Sequence of chain 1.A:
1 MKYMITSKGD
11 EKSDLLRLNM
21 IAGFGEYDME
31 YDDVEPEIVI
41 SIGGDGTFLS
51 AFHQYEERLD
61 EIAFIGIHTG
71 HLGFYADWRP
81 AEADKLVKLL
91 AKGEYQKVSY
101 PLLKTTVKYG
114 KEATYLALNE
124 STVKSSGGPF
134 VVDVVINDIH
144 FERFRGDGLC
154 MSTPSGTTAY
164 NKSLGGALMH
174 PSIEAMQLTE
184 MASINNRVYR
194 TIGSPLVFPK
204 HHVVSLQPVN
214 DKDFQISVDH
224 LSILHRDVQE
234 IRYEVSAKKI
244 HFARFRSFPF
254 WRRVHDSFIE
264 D

Binding-site contacts:
Ligand atom C6 contacts residue ALA162 of chain 4.A at 3.8 Å (hydrophobic).
Ligand atom N1 contacts residue PHE74 of chain 4.A at 3.5 Å.
Ligand atom N7 contacts residue ALA162 of chain 4.A at 4.2 Å.
Ligand atom C5 contacts residue ASN122 of chain 4.A at 4.0 Å.
Ligand atom N1 contacts residue THR161 of chain 4.A at 2.4 Å (h-bond).
Ligand atom C2 contacts residue ALA162 of chain 4.A at 3.8 Å (hydrophobic).
Ligand atom CAA contacts residue ASN189 of chain 1.A at 3.7 Å.
Ligand atom C2 contacts residue PHE74 of chain 4.A at 3.3 Å (hydrophobic).
Ligand atom N9 contacts residue ASP45 of chain 4.A at 3.9 Å.
Ligand atom N3 contacts residue THR161 of chain 4.A at 4.0 Å.
Ligand atom C4 contacts residue ALA162 of chain 4.A at 4.0 Å (hydrophobic).
Ligand atom N6 contacts residue THR161 of chain 4.A at 3.5 Å (h-bond).
Ligand atom C6 contacts residue THR161 of chain 4.A at 3.3 Å.
Ligand atom N3 contacts residue ALA162 of chain 4.A at 4.2 Å.
Ligand atom BR8 contacts residue ASN122 of chain 4.A at 3.9 Å.
Ligand atom C6 contacts residue ASN122 of chain 4.A at 3.9 Å.
Ligand atom C6 contacts residue PHE74 of chain 4.A at 4.2 Å (hydrophobic).
Ligand atom BR8 contacts residue LEU49 of chain 4.A at 3.7 Å.
Ligand atom N7 contacts residue ASP45 of chain 4.A at 3.9 Å.
Ligand atom C6 contacts residue SER158 of chain 4.A at 4.2 Å.
Ligand atom C8 contacts residue ASP45 of chain 4.A at 3.6 Å.
Ligand atom BR8 contacts residue ASP45 of chain 4.A at 3.7 Å.
Ligand atom N7 contacts residue ASN122 of chain 4.A at 3.0 Å (h-bond).
Ligand atom C4 contacts residue ASP45 of chain 4.A at 3.8 Å.
Ligand atom C5 contacts residue ASP45 of chain 4.A at 3.9 Å.
Ligand atom N6 contacts residue ASN122 of chain 4.A at 3.0 Å (h-bond).
Ligand atom C2 contacts residue THR161 of chain 4.A at 3.2 Å.
Ligand atom N1 contacts residue ALA162 of chain 4.A at 3.6 Å (h-bond).
Ligand atom N3 contacts residue ASP45 of chain 4.A at 4.2 Å.
Ligand atom N6 contacts residue TYR75 of chain 4.A at 3.5 Å.
Ligand atom N6 contacts residue GLY159 of chain 4.A at 4.2 Å.
Ligand atom N1 contacts residue SER158 of chain 4.A at 4.3 Å.
Ligand atom N3 contacts residue PHE74 of chain 4.A at 4.1 Å.
Ligand atom N6 contacts residue ALA162 of chain 4.A at 4.2 Å.
Ligand atom N6 contacts residue SER158 of chain 4.A at 3.2 Å (h-bond).
Ligand atom BR8 contacts residue GLY46 of chain 4.A at 3.9 Å.
Ligand atom N7 contacts residue TYR75 of chain 4.A at 4.0 Å.
Ligand atom C8 contacts residue ASN122 of chain 4.A at 3.7 Å.
Ligand atom C5 contacts residue ALA162 of chain 4.A at 3.8 Å (hydrophobic).
Ligand atom CAA contacts residue TYR192 of chain 1.A at 4.1 Å (hydrophobic).

This protein binds this small molecule.
Small molecule (SMILES): C#CCCCn1c(Br)nc2c(N)ncnc21

Sequence of chain 4.A:
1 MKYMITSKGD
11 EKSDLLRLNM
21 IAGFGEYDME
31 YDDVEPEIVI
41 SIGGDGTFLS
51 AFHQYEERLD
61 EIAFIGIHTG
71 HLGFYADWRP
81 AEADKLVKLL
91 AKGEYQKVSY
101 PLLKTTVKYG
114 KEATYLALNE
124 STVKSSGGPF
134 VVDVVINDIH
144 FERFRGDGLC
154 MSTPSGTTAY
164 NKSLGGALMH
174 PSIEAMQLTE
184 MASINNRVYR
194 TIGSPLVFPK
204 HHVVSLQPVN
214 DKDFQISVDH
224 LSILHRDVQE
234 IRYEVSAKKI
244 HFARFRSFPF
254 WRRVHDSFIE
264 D